This protein binds this small molecule.
Small molecule (SMILES): S=c1[nH]cc[nH]1

Sequence of chain 1.A:
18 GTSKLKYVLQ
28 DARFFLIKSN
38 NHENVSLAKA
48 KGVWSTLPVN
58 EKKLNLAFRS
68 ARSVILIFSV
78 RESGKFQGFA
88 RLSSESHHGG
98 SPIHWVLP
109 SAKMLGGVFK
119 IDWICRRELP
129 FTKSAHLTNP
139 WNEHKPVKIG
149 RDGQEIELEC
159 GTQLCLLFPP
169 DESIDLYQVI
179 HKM

Binding-site contacts:
Ligand atom C3A contacts residue LEU113 of chain 1.A at 4.4 Å (hydrophobic).
Ligand atom N3 contacts residue ASN41 of chain 1.A at 4.4 Å.
Ligand atom C3A contacts residue ASN41 of chain 1.A at 3.6 Å.
Ligand atom C2 contacts residue SER52 of chain 1.A at 3.8 Å.
Ligand atom C1A contacts residue LEU113 of chain 1.A at 4.1 Å (hydrophobic).
Ligand atom N1 contacts residue THR53 of chain 1.A at 4.4 Å.
Ligand atom S2 contacts residue LEU113 of chain 1.A at 3.8 Å.
Ligand atom C1A contacts residue TRP102 of chain 1.A at 3.6 Å (hydrophobic).
Ligand atom S2 contacts residue THR53 of chain 1.A at 4.1 Å.
Ligand atom C2 contacts residue LEU113 of chain 1.A at 4.2 Å (hydrophobic).
Ligand atom S2 contacts residue ASP150 of chain 1.A at 4.1 Å.
Ligand atom S2 contacts residue SER52 of chain 1.A at 4.1 Å.
Ligand atom C1A contacts residue TRP51 of chain 1.A at 4.0 Å (hydrophobic).
Ligand atom N3 contacts residue LEU113 of chain 1.A at 4.2 Å.
Ligand atom C2 contacts residue TRP51 of chain 1.A at 4.0 Å (hydrophobic).
Ligand atom N1 contacts residue LEU113 of chain 1.A at 4.1 Å.
Ligand atom S2 contacts residue LEU54 of chain 1.A at 4.4 Å.
Ligand atom N1 contacts residue TRP51 of chain 1.A at 3.5 Å.
Ligand atom C1A contacts residue SER52 of chain 1.A at 3.2 Å.
Ligand atom N1 contacts residue SER52 of chain 1.A at 2.5 Å (h-bond).
Ligand atom C3A contacts residue TRP102 of chain 1.A at 3.9 Å (hydrophobic).